Binding-site contacts:
Ligand atom C3 contacts residue ASN704 of chain 1.A at 3.9 Å.
Ligand atom C8 contacts residue SER703 of chain 1.A at 4.2 Å.
Ligand atom O5 contacts residue ASN704 of chain 1.A at 2.3 Å (h-bond).
Ligand atom C7 contacts residue ASN704 of chain 1.A at 4.1 Å.
Ligand atom C7 contacts residue SER703 of chain 1.A at 4.2 Å.
Ligand atom C4 contacts residue ASN704 of chain 1.A at 4.3 Å.
Ligand atom O6 contacts residue TYR791 of chain 1.C at 4.3 Å.
Ligand atom C5 contacts residue TYR791 of chain 1.C at 4.3 Å (hydrophobic).
Ligand atom O7 contacts residue SER703 of chain 1.A at 4.2 Å.
Ligand atom C1 contacts residue ASN704 of chain 1.A at 1.4 Å.
Ligand atom N2 contacts residue ASN704 of chain 1.A at 3.0 Å (h-bond).
Ligand atom C1 contacts residue TYR791 of chain 1.C at 4.1 Å (hydrophobic).
Ligand atom C5 contacts residue ASN704 of chain 1.A at 3.6 Å.
Ligand atom C2 contacts residue ASN704 of chain 1.A at 2.6 Å.
Ligand atom O5 contacts residue TYR791 of chain 1.C at 4.1 Å.
Ligand atom O7 contacts residue ASN704 of chain 1.A at 4.5 Å.

Sequence of chain 1.C:
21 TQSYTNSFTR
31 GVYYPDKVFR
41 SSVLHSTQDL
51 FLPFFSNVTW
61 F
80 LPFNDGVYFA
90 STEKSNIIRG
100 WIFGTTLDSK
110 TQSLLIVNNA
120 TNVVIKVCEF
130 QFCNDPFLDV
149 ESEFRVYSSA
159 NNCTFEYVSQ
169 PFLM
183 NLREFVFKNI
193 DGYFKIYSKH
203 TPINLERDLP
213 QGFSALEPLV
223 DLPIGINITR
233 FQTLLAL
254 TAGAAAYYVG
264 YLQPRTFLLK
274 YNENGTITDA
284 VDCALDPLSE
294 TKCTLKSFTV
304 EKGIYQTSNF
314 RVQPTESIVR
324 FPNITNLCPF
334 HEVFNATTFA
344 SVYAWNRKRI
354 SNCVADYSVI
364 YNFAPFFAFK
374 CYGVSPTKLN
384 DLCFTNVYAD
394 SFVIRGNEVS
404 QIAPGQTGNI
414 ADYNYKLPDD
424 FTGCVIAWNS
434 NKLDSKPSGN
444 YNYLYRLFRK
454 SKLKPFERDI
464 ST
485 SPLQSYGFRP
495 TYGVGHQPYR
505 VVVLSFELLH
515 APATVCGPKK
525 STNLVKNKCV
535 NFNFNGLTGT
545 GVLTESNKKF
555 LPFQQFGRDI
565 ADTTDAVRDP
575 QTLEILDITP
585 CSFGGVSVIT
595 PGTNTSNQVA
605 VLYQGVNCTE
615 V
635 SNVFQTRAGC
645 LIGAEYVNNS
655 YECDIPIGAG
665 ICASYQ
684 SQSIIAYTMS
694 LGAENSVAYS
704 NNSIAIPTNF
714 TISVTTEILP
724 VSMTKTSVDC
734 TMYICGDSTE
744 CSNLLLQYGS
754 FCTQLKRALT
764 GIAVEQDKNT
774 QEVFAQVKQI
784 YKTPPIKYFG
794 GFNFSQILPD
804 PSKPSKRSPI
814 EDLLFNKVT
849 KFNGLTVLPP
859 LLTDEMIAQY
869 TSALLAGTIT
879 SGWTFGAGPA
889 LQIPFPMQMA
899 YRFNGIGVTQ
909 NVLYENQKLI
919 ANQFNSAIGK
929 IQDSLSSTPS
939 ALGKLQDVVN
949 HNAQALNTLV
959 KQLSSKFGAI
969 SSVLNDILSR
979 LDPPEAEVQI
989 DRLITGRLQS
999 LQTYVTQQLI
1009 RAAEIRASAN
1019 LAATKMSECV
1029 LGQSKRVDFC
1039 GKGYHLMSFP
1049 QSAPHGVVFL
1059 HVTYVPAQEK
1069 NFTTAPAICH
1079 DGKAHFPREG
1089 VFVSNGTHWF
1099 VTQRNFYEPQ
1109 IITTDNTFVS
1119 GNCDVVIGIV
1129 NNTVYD

This protein binds this small molecule.
Small molecule (SMILES): CC(=O)N[C@@H]1[C@@H](O)[C@H](O)[C@@H](CO)O[C@H]1O

Sequence of chain 1.A:
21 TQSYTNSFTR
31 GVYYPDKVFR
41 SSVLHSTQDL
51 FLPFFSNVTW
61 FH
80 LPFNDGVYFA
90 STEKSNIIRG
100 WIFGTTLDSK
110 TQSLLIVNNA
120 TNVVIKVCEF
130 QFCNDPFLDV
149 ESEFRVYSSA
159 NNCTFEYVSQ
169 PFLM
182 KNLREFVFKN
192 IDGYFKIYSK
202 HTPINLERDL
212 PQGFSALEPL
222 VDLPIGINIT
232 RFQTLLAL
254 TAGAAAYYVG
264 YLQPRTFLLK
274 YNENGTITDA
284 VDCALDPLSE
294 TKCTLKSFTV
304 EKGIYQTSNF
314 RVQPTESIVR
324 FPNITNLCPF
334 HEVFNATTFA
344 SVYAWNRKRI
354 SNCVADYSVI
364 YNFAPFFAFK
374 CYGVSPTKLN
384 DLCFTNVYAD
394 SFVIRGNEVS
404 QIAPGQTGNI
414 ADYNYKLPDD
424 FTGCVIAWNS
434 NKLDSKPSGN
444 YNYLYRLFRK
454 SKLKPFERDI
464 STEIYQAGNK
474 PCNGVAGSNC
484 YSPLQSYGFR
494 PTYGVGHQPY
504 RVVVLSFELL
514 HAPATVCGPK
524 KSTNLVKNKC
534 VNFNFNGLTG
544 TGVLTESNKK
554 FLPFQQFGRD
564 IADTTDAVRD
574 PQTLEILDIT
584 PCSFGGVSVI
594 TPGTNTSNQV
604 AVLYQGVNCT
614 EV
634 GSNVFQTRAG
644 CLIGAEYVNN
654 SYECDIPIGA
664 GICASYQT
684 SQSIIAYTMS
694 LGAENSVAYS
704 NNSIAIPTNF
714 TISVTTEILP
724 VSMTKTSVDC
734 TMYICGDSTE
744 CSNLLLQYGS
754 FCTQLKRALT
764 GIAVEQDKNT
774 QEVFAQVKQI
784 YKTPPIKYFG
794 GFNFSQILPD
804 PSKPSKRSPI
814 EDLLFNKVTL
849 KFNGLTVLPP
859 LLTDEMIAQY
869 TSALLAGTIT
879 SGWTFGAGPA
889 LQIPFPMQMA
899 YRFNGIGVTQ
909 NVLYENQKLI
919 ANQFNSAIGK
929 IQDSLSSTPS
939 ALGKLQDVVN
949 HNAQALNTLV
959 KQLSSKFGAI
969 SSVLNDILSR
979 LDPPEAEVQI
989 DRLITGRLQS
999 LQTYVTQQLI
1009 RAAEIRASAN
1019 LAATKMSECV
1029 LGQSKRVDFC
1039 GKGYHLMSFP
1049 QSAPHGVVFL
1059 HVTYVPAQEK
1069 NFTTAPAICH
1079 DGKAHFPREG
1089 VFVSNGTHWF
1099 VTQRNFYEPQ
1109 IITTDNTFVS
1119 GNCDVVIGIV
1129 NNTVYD